Sequence of chain 1.D:
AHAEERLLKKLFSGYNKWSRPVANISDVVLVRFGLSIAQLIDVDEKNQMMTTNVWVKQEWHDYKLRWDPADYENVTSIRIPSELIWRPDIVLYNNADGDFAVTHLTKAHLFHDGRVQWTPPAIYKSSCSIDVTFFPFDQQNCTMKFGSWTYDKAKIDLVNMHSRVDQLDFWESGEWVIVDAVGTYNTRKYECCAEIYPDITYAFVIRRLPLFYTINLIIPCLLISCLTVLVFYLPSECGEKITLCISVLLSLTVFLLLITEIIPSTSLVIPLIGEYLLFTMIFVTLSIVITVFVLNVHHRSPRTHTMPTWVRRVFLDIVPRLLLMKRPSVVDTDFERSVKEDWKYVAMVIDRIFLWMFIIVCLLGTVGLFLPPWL

Sequence of chain 1.E:
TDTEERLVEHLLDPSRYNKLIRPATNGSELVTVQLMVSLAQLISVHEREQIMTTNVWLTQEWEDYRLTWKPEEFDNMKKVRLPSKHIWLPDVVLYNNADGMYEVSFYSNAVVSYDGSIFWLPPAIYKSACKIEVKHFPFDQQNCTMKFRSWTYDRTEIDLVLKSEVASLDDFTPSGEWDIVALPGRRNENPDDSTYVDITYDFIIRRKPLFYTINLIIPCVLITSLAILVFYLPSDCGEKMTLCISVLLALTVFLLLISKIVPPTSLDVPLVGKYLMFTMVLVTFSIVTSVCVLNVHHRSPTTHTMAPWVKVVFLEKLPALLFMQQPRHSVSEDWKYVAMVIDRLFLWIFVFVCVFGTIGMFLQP

This protein binds this small molecule.
Small molecule (SMILES): CC(=O)OCC[N+](C)(C)C

Binding-site contacts:
Ligand atom O4 contacts residue LEU121 of chain 1.E at 4.0 Å.
Ligand atom C6 contacts residue VAL111 of chain 1.E at 4.0 Å (hydrophobic).
Ligand atom C6 contacts residue CYS200 of chain 1.D at 3.6 Å (hydrophobic).
Ligand atom C8 contacts residue TRP57 of chain 1.E at 3.9 Å (hydrophobic).
Ligand atom N1 contacts residue CYS199 of chain 1.D at 4.3 Å.
Ligand atom C9 contacts residue CYS199 of chain 1.D at 3.9 Å (hydrophobic).
Ligand atom C2 contacts residue CYS199 of chain 1.D at 4.1 Å (hydrophobic).
Ligand atom O7 contacts residue TRP156 of chain 1.D at 3.4 Å (h-bond).
Ligand atom C6 contacts residue PHE119 of chain 1.E at 4.0 Å (hydrophobic).
Ligand atom C2 contacts residue LEU121 of chain 1.E at 3.6 Å (hydrophobic).
Ligand atom C6 contacts residue TRP156 of chain 1.D at 4.5 Å (hydrophobic).
Ligand atom O4 contacts residue TRP156 of chain 1.D at 3.5 Å (h-bond).
Ligand atom N1 contacts residue TYR100 of chain 1.D at 4.4 Å.
Ligand atom O4 contacts residue CYS200 of chain 1.D at 3.8 Å.
Ligand atom C8 contacts residue TYR197 of chain 1.D at 3.4 Å (hydrophobic).
Ligand atom C5 contacts residue TRP156 of chain 1.D at 3.5 Å (hydrophobic).
Ligand atom C5 contacts residue LEU121 of chain 1.E at 4.2 Å (hydrophobic).
Ligand atom O7 contacts residue LEU121 of chain 1.E at 3.8 Å.
Ligand atom C3 contacts residue LEU121 of chain 1.E at 3.6 Å (hydrophobic).
Ligand atom O4 contacts residue TYR204 of chain 1.D at 3.9 Å.
Ligand atom C3 contacts residue TRP156 of chain 1.D at 3.2 Å (hydrophobic).
Ligand atom C8 contacts residue CYS199 of chain 1.D at 4.2 Å (hydrophobic).
Ligand atom C6 contacts residue TYR204 of chain 1.D at 3.2 Å (hydrophobic).
Ligand atom C10 contacts residue TYR100 of chain 1.D at 3.2 Å (hydrophobic).
Ligand atom C2 contacts residue TRP156 of chain 1.D at 4.1 Å (hydrophobic).
Ligand atom C9 contacts residue TRP156 of chain 1.D at 3.9 Å (hydrophobic).
Ligand atom O4 contacts residue CYS199 of chain 1.D at 4.1 Å.
Ligand atom C9 contacts residue CYS200 of chain 1.D at 4.4 Å (hydrophobic).
Ligand atom N1 contacts residue TRP156 of chain 1.D at 4.1 Å.
Ligand atom C9 contacts residue TYR204 of chain 1.D at 3.3 Å (hydrophobic).
Ligand atom C5 contacts residue TYR204 of chain 1.D at 4.0 Å (hydrophobic).
Ligand atom C10 contacts residue SER155 of chain 1.D at 4.4 Å.
Ligand atom O7 contacts residue THR157 of chain 1.D at 3.3 Å.
Ligand atom C5 contacts residue PHE119 of chain 1.E at 4.3 Å (hydrophobic).
Ligand atom C5 contacts residue THR157 of chain 1.D at 4.0 Å.
Ligand atom C10 contacts residue TRP156 of chain 1.D at 3.4 Å (hydrophobic).
Ligand atom C5 contacts residue CYS200 of chain 1.D at 4.2 Å (hydrophobic).